Sequence of chain 1.C:
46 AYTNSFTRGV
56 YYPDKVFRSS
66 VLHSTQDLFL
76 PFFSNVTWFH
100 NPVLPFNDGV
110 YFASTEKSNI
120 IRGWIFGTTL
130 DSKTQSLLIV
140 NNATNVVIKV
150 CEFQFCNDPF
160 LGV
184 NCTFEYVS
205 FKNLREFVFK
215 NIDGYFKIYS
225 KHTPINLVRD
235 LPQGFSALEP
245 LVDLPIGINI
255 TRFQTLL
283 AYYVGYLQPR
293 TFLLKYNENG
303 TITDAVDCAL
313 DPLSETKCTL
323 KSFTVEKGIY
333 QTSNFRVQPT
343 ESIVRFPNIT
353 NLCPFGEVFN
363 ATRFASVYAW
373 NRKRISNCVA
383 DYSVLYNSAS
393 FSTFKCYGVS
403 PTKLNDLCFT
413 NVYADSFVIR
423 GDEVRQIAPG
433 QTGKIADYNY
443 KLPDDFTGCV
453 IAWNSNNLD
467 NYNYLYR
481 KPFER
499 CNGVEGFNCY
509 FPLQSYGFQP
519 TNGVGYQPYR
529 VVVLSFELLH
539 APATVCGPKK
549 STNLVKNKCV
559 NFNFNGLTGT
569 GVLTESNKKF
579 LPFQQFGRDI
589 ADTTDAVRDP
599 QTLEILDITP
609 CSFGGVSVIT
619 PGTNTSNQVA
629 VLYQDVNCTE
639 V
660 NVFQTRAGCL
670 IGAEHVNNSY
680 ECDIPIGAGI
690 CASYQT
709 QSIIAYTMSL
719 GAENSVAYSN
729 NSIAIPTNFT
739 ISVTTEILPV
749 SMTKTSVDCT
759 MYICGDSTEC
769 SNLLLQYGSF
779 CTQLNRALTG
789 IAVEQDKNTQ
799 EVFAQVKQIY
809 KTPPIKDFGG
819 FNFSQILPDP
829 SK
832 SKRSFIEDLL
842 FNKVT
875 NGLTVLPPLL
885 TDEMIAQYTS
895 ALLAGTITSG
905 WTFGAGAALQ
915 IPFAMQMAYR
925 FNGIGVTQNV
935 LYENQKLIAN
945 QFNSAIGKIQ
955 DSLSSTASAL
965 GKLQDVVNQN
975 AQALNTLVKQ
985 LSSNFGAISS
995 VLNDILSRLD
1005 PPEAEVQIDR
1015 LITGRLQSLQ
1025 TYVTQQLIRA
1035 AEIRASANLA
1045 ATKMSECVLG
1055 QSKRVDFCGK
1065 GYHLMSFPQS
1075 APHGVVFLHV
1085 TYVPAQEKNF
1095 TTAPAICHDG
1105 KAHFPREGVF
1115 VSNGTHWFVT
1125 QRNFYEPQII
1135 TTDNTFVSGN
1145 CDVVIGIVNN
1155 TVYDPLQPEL

A protein and the small-molecule ligand that binds it are described below.
Small molecule (SMILES): CC(=O)N[C@@H]1[C@@H](O)[C@H](O)[C@@H](CO)O[C@H]1O

Binding-site contacts:
Ligand atom C5 contacts residue GLN599 of chain 1.C at 4.3 Å.
Ligand atom C3 contacts residue GLN599 of chain 1.C at 4.3 Å.
Ligand atom C4 contacts residue ASN350 of chain 1.C at 4.3 Å.
Ligand atom C7 contacts residue ASN350 of chain 1.C at 3.4 Å.
Ligand atom O5 contacts residue ASN350 of chain 1.C at 2.4 Å (h-bond).
Ligand atom C1 contacts residue GLN599 of chain 1.C at 4.3 Å.
Ligand atom O7 contacts residue ASN350 of chain 1.C at 3.3 Å (h-bond).
Ligand atom C1 contacts residue ASN350 of chain 1.C at 1.5 Å.
Ligand atom N2 contacts residue ASN350 of chain 1.C at 2.9 Å (h-bond).
Ligand atom C8 contacts residue ASN350 of chain 1.C at 3.7 Å.
Ligand atom C8 contacts residue ILE351 of chain 1.C at 3.9 Å (hydrophobic).
Ligand atom C3 contacts residue ASN350 of chain 1.C at 3.8 Å.
Ligand atom C2 contacts residue ASN350 of chain 1.C at 2.5 Å.
Ligand atom C5 contacts residue ASN350 of chain 1.C at 3.8 Å.
Ligand atom C8 contacts residue PRO349 of chain 1.C at 4.2 Å (hydrophobic).